A small-molecule ligand and the protein it binds are described below.
Small molecule (SMILES): Cc1cc(C)c(/C=C2\C(=O)Nc3ccccc32)[nH]1

Sequence of chain 1.A:
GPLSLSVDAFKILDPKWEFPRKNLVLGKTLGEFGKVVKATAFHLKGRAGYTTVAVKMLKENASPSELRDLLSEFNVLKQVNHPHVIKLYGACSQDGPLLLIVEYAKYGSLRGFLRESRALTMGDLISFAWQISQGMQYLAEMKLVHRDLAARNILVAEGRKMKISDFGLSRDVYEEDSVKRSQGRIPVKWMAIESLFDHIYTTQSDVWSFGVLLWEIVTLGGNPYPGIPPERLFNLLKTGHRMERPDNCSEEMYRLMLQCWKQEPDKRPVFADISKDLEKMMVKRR

Binding-site contacts:
Ligand atom CAA contacts residue TYR107 of chain 1.A at 3.8 Å (hydrophobic).
Ligand atom C6 contacts residue LEU182 of chain 1.A at 3.5 Å (hydrophobic).
Ligand atom CAA contacts residue LYS109 of chain 1.A at 3.6 Å.
Ligand atom C8 contacts residue VAL39 of chain 1.A at 3.8 Å (hydrophobic).
Ligand atom N1 contacts residue ALA108 of chain 1.A at 3.8 Å.
Ligand atom C10 contacts residue SER192 of chain 1.A at 3.5 Å.
Ligand atom O4 contacts residue TYR107 of chain 1.A at 3.5 Å.
Ligand atom C9 contacts residue LYS59 of chain 1.A at 3.7 Å.
Ligand atom C26 contacts residue LEU31 of chain 1.A at 3.7 Å (hydrophobic).
Ligand atom N22 contacts residue LEU31 of chain 1.A at 3.6 Å.
Ligand atom C24 contacts residue GLY111 of chain 1.A at 3.5 Å.
Ligand atom C5 contacts residue LEU182 of chain 1.A at 3.6 Å (hydrophobic).
Ligand atom C10 contacts residue LEU182 of chain 1.A at 3.8 Å (hydrophobic).
Ligand atom N1 contacts residue GLU106 of chain 1.A at 2.8 Å (salt-bridge).
Ligand atom O4 contacts residue ALA108 of chain 1.A at 2.9 Å (h-bond).
Ligand atom C11 contacts residue LEU182 of chain 1.A at 3.6 Å (hydrophobic).
Ligand atom N1 contacts residue ALA57 of chain 1.A at 3.3 Å.
Ligand atom C8 contacts residue LEU182 of chain 1.A at 3.7 Å (hydrophobic).
Ligand atom C26 contacts residue GLY111 of chain 1.A at 3.6 Å.
Ligand atom CAB contacts residue LEU31 of chain 1.A at 3.7 Å (hydrophobic).
Ligand atom C3 contacts residue ALA57 of chain 1.A at 3.6 Å (hydrophobic).
Ligand atom C24 contacts residue ALA108 of chain 1.A at 3.7 Å (hydrophobic).
Ligand atom CAA contacts residue ALA108 of chain 1.A at 3.5 Å (hydrophobic).
Ligand atom C25 contacts residue GLY111 of chain 1.A at 3.3 Å.
Ligand atom C11 contacts residue GLU106 of chain 1.A at 3.8 Å.
Ligand atom C9 contacts residue LEU182 of chain 1.A at 3.8 Å (hydrophobic).
Ligand atom N22 contacts residue ALA108 of chain 1.A at 3.4 Å (h-bond).
Ligand atom C6 contacts residue ALA57 of chain 1.A at 3.8 Å (hydrophobic).
Ligand atom C24 contacts residue LEU31 of chain 1.A at 3.7 Å (hydrophobic).
Ligand atom C3 contacts residue ALA108 of chain 1.A at 3.6 Å (hydrophobic).
Ligand atom C9 contacts residue SER192 of chain 1.A at 3.4 Å.
Ligand atom C6 contacts residue GLU106 of chain 1.A at 3.6 Å.
Ligand atom C11 contacts residue VAL105 of chain 1.A at 3.5 Å (hydrophobic).
Ligand atom C7 contacts residue LEU182 of chain 1.A at 3.5 Å (hydrophobic).
Ligand atom CAA contacts residue GLY111 of chain 1.A at 3.8 Å.
Ligand atom C21 contacts residue LEU31 of chain 1.A at 3.8 Å (hydrophobic).
Ligand atom C19 contacts residue LEU182 of chain 1.A at 3.6 Å (hydrophobic).
Ligand atom N22 contacts residue GLY111 of chain 1.A at 3.8 Å.
Ligand atom C10 contacts residue LYS59 of chain 1.A at 3.7 Å.
Ligand atom CAA contacts residue LEU31 of chain 1.A at 3.8 Å (hydrophobic).